Binding-site contacts:
Ligand atom N3 contacts residue ZN1 of chain 1.N at 2.1 Å.
Ligand atom C13 contacts residue PHE59 of chain 1.D at 3.5 Å (hydrophobic).
Ligand atom C14 contacts residue ARG298 of chain 1.D at 4.0 Å.
Ligand atom O30 contacts residue HIS69 of chain 1.D at 3.0 Å (h-bond).
Ligand atom C6 contacts residue NAD1 of chain 1.O at 3.7 Å.
Ligand atom N22 contacts residue PHE59 of chain 1.D at 4.0 Å.
Ligand atom C14 contacts residue ZN1 of chain 1.N at 3.2 Å.
Ligand atom C11 contacts residue ILE56 of chain 1.D at 3.6 Å (hydrophobic).
Ligand atom C6 contacts residue CYS44 of chain 1.D at 3.4 Å (hydrophobic).
Ligand atom C15 contacts residue PHE297 of chain 1.D at 3.7 Å (hydrophobic).
Ligand atom N3 contacts residue SER46 of chain 1.D at 3.7 Å.
Ligand atom O30 contacts residue ZN1 of chain 1.N at 2.4 Å.
Ligand atom C11 contacts residue TYR50 of chain 1.D at 3.5 Å (hydrophobic).
Ligand atom C19 contacts residue NAD1 of chain 1.O at 3.6 Å.
Ligand atom O25 contacts residue LEU274 of chain 1.D at 3.9 Å.
Ligand atom C7 contacts residue NAD1 of chain 1.O at 3.6 Å.
Ligand atom C14 contacts residue NAD1 of chain 1.O at 4.2 Å.
Ligand atom C6 contacts residue SER46 of chain 1.D at 3.4 Å.
Ligand atom C5 contacts residue NAD1 of chain 1.O at 3.7 Å.
Ligand atom C14 contacts residue PHE118 of chain 1.D at 4.0 Å (hydrophobic).
Ligand atom N3 contacts residue HIS69 of chain 1.D at 3.7 Å.
Ligand atom C19 contacts residue ARG298 of chain 1.D at 4.0 Å.
Ligand atom C11 contacts residue PHE59 of chain 1.D at 3.4 Å (hydrophobic).
Ligand atom C2 contacts residue NAD1 of chain 1.O at 3.5 Å.
Ligand atom C13 contacts residue THR121 of chain 1.D at 3.6 Å.
Ligand atom C16 contacts residue LEU274 of chain 1.D at 3.7 Å (hydrophobic).
Ligand atom C14 contacts residue GLU155 of chain 1.D at 3.3 Å.
Ligand atom C18 contacts residue LEU274 of chain 1.D at 3.5 Å (hydrophobic).
Ligand atom O30 contacts residue GLU155 of chain 1.D at 2.4 Å (salt-bridge).
Ligand atom C6 contacts residue ZN1 of chain 1.N at 3.0 Å.
Ligand atom N4 contacts residue NAD1 of chain 1.O at 3.3 Å.
Ligand atom C14 contacts residue HIS69 of chain 1.D at 4.0 Å.
Ligand atom C18 contacts residue NAD1 of chain 1.O at 4.0 Å.
Ligand atom N3 contacts residue CYS44 of chain 1.D at 3.4 Å (h-bond).
Ligand atom C7 contacts residue ZN1 of chain 1.N at 3.0 Å.
Ligand atom N3 contacts residue NAD1 of chain 1.O at 3.7 Å.
Ligand atom C5 contacts residue SER46 of chain 1.D at 4.0 Å.
Ligand atom O12 contacts residue PHE297 of chain 1.D at 3.4 Å.
Ligand atom O12 contacts residue PHE59 of chain 1.D at 3.9 Å.
Ligand atom N1 contacts residue NAD1 of chain 1.O at 3.6 Å.

The small molecule below binds the protein below.
Small molecule (SMILES): CN(C)S(=O)(=O)N1CCN(c2ccnc(CO)n2)CC1

Sequence of chain 1.D:
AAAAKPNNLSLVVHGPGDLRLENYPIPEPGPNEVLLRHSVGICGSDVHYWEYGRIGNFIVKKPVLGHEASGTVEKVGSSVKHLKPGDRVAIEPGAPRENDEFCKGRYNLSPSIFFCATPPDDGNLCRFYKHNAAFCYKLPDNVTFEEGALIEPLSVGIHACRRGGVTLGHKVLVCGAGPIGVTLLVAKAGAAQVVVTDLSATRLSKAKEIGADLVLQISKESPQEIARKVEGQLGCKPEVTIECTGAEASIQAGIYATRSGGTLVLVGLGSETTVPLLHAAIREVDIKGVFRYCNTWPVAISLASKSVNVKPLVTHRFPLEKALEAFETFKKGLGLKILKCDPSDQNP